The protein below binds the small molecule below.
Small molecule (SMILES): CC(=O)N[C@@H]1[C@@H](O)[C@H](O)[C@@H](CO)O[C@H]1O

Sequence of chain 1.C:
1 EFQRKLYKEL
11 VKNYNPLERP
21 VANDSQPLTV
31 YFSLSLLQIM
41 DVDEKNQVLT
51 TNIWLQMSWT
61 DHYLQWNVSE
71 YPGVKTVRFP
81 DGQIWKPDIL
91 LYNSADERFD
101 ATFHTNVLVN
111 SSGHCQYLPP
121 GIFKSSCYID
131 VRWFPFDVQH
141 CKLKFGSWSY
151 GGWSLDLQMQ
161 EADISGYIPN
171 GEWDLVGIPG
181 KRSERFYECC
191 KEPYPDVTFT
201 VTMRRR

Binding-site contacts:
Ligand atom C8 contacts residue ASN23 of chain 1.C at 3.0 Å.
Ligand atom O5 contacts residue SER25 of chain 1.C at 3.3 Å (h-bond).
Ligand atom N2 contacts residue ASN23 of chain 1.C at 2.9 Å (h-bond).
Ligand atom C2 contacts residue ASN23 of chain 1.C at 2.4 Å.
Ligand atom O7 contacts residue ASN23 of chain 1.C at 3.9 Å.
Ligand atom C6 contacts residue SER25 of chain 1.C at 4.3 Å.
Ligand atom C5 contacts residue SER25 of chain 1.C at 3.9 Å.
Ligand atom C1 contacts residue ASN23 of chain 1.C at 1.4 Å.
Ligand atom C1 contacts residue SER25 of chain 1.C at 3.5 Å.
Ligand atom C5 contacts residue ASN23 of chain 1.C at 3.7 Å.
Ligand atom C7 contacts residue ASN23 of chain 1.C at 3.2 Å.
Ligand atom C4 contacts residue ASN23 of chain 1.C at 4.2 Å.
Ligand atom C3 contacts residue ASN23 of chain 1.C at 3.8 Å.
Ligand atom O5 contacts residue ASN23 of chain 1.C at 2.4 Å (h-bond).